Binding-site contacts:
Ligand atom O19 contacts residue GLY164 of chain 4.A at 4.4 Å.
Ligand atom C20 contacts residue CYS157 of chain 24.A at 1.8 Å (hydrophobic).
Ligand atom C18 contacts residue CYS157 of chain 24.A at 2.8 Å (hydrophobic).
Ligand atom C21 contacts residue ASP45 of chain 4.A at 4.2 Å.
Ligand atom C22 contacts residue CYS157 of chain 24.A at 4.0 Å (hydrophobic).
Ligand atom N17 contacts residue CYS157 of chain 24.A at 3.9 Å.
Ligand atom O19 contacts residue CYS157 of chain 24.A at 3.1 Å.
Ligand atom C21 contacts residue CYS157 of chain 24.A at 2.8 Å (hydrophobic).

Sequence of chain 24.A:
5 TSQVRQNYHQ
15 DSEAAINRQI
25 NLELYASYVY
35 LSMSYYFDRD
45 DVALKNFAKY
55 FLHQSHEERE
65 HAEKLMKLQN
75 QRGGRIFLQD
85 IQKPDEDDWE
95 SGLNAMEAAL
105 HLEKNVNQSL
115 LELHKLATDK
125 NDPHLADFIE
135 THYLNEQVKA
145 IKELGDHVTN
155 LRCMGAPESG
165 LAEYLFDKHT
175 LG

Sequence of chain 4.A:
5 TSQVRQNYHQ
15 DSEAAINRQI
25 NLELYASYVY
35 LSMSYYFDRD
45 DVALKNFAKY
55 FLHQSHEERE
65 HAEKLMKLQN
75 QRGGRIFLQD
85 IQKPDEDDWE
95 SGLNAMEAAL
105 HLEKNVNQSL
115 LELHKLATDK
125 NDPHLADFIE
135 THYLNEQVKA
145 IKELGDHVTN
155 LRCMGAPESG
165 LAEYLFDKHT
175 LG

The protein below binds the small molecule below.
Small molecule (SMILES): CCCCSC(=S)SC(C)(C)C(=O)NCCN1C(=O)CCC1=O